Sequence of chain 2.A:
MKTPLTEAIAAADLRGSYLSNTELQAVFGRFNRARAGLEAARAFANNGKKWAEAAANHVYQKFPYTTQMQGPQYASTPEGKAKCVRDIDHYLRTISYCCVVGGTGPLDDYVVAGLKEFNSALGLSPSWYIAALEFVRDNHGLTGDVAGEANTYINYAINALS

This small molecule binds to this protein.
Small molecule (SMILES): C=CC1=C(C)/C(=C/c2[nH]c(/C=C3\N=C(/C=C4\NC(=O)C(C)=C4C=C)C(C)=C3CCC(=O)O)c(CCC(=O)O)c2C)NC1=O

Binding-site contacts:
Ligand atom OC contacts residue ALA75 of chain 2.A at 2.9 Å (h-bond).
Ligand atom C4A contacts residue ASP87 of chain 2.A at 3.5 Å.
Ligand atom C1C contacts residue ALA75 of chain 2.A at 3.4 Å (hydrophobic).
Ligand atom OC contacts residue THR66 of chain 2.A at 3.4 Å.
Ligand atom OC contacts residue TYR74 of chain 2.A at 3.4 Å.
Ligand atom O2D contacts residue PRO72 of chain 2.A at 3.4 Å (h-bond).
Ligand atom CMC contacts residue TRP128 of chain 2.A at 3.4 Å (hydrophobic).
Ligand atom CHD contacts residue TYR129 of chain 2.A at 3.3 Å (hydrophobic).
Ligand atom C2C contacts residue CYS84 of chain 2.A at 3.3 Å (hydrophobic).
Ligand atom CMA contacts residue GLN79 of chain 3.B at 3.5 Å.
Ligand atom CHB contacts residue ASP87 of chain 2.A at 3.4 Å.
Ligand atom CBB contacts residue PHE74 of chain 3.B at 3.5 Å (hydrophobic).
Ligand atom CBD contacts residue PRO72 of chain 2.A at 3.4 Å (hydrophobic).
Ligand atom OB contacts residue GLN79 of chain 3.B at 3.3 Å (h-bond).
Ligand atom CBD contacts residue GLN73 of chain 2.A at 3.3 Å.
Ligand atom C1C contacts residue TRP128 of chain 2.A at 3.3 Å (hydrophobic).
Ligand atom O1A contacts residue LYS83 of chain 2.A at 2.9 Å (salt-bridge).
Ligand atom C2C contacts residue TRP128 of chain 2.A at 3.4 Å (hydrophobic).
Ligand atom C2B contacts residue HIS76 of chain 3.B at 3.3 Å.
Ligand atom OB contacts residue HIS75 of chain 3.B at 3.1 Å (h-bond).
Ligand atom NA contacts residue ARG86 of chain 2.A at 3.0 Å (salt-bridge).
Ligand atom CGD contacts residue PRO72 of chain 2.A at 3.3 Å (hydrophobic).
Ligand atom CAC contacts residue CYS84 of chain 2.A at 1.7 Å (hydrophobic).
Ligand atom CBA contacts residue TYR56 of chain 3.B at 3.6 Å (hydrophobic).
Ligand atom CMA contacts residue PHE118 of chain 2.A at 3.3 Å (hydrophobic).
Ligand atom C1A contacts residue ARG86 of chain 2.A at 3.4 Å.
Ligand atom NC contacts residue ALA75 of chain 2.A at 3.4 Å (h-bond).
Ligand atom CMB contacts residue HIS76 of chain 3.B at 2.8 Å.
Ligand atom O2D contacts residue GLN73 of chain 2.A at 3.2 Å.
Ligand atom OB contacts residue PHE74 of chain 3.B at 3.0 Å.
Ligand atom CBC contacts residue CYS84 of chain 2.A at 2.7 Å (hydrophobic).
Ligand atom NA contacts residue ASP87 of chain 2.A at 2.8 Å (salt-bridge).
Ligand atom O2A contacts residue ARG86 of chain 2.A at 3.1 Å (salt-bridge).
Ligand atom CAB contacts residue HIS76 of chain 3.B at 3.2 Å.
Ligand atom O2D contacts residue ARG57 of chain 3.B at 2.9 Å (salt-bridge).
Ligand atom ND contacts residue ASP87 of chain 2.A at 3.3 Å (salt-bridge).
Ligand atom C3B contacts residue HIS76 of chain 3.B at 3.5 Å.
Ligand atom C3A contacts residue PHE118 of chain 2.A at 3.6 Å (hydrophobic).
Ligand atom C3C contacts residue CYS84 of chain 2.A at 2.6 Å (hydrophobic).
Ligand atom OC contacts residue TRP128 of chain 2.A at 3.2 Å.

Sequence of chain 3.B:
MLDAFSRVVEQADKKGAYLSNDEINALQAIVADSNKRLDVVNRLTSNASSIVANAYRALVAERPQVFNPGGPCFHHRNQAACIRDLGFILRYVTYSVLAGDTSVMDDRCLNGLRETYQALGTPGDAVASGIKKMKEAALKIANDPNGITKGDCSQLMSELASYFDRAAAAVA